Sequence of chain 1.B:
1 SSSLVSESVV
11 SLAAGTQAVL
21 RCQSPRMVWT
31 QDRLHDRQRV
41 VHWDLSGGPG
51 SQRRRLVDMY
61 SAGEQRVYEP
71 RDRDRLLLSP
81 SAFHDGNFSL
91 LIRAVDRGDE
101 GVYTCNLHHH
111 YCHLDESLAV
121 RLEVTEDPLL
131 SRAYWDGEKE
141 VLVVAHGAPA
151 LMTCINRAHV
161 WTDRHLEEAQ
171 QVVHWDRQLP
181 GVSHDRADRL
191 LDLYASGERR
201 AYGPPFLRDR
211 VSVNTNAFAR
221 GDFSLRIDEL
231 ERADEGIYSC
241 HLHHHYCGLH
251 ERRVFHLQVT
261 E

The protein below binds the small molecule below.
Small molecule (SMILES): CC(=O)N[C@@H]1[C@@H](O)[C@H](O)[C@@H](CO)O[C@H]1O

Binding-site contacts:
Ligand atom O6 contacts residue LEU151 of chain 1.B at 3.4 Å.
Ligand atom C1 contacts residue SER89 of chain 1.B at 4.5 Å.
Ligand atom C6 contacts residue LEU151 of chain 1.B at 3.8 Å (hydrophobic).
Ligand atom C5 contacts residue SER89 of chain 1.B at 4.3 Å.
Ligand atom C4 contacts residue ASN87 of chain 1.B at 4.2 Å.
Ligand atom C4 contacts residue LEU151 of chain 1.B at 4.4 Å (hydrophobic).
Ligand atom C3 contacts residue ASN87 of chain 1.B at 3.7 Å.
Ligand atom O7 contacts residue ASN87 of chain 1.B at 3.9 Å.
Ligand atom C1 contacts residue ASN87 of chain 1.B at 1.4 Å.
Ligand atom O7 contacts residue ASP85 of chain 1.B at 4.3 Å.
Ligand atom C5 contacts residue ASN87 of chain 1.B at 3.7 Å.
Ligand atom O4 contacts residue LEU151 of chain 1.B at 3.7 Å.
Ligand atom C2 contacts residue ASN87 of chain 1.B at 2.4 Å.
Ligand atom C5 contacts residue LEU151 of chain 1.B at 4.1 Å (hydrophobic).
Ligand atom C7 contacts residue ASN87 of chain 1.B at 3.6 Å.
Ligand atom N2 contacts residue ASN87 of chain 1.B at 2.9 Å (h-bond).
Ligand atom O5 contacts residue ASN87 of chain 1.B at 2.3 Å (h-bond).
Ligand atom O5 contacts residue SER79 of chain 1.B at 4.4 Å.
Ligand atom O5 contacts residue SER89 of chain 1.B at 4.1 Å.